Binding-site contacts:
Ligand atom C7 contacts residue ASN283 of chain 1.A at 3.5 Å.
Ligand atom C8 contacts residue MET310 of chain 1.A at 3.6 Å (hydrophobic).
Ligand atom C2 contacts residue ASN283 of chain 1.A at 2.4 Å.
Ligand atom O6 contacts residue GLU639 of chain 1.A at 4.0 Å.
Ligand atom O5 contacts residue ILE281 of chain 1.A at 3.8 Å.
Ligand atom C8 contacts residue SER311 of chain 1.A at 4.0 Å.
Ligand atom C5 contacts residue ILE281 of chain 1.A at 4.0 Å (hydrophobic).
Ligand atom C8 contacts residue ASN283 of chain 1.A at 4.1 Å.
Ligand atom O7 contacts residue SER311 of chain 1.A at 3.1 Å (h-bond).
Ligand atom C1 contacts residue ASN283 of chain 1.A at 1.4 Å.
Ligand atom N2 contacts residue SER311 of chain 1.A at 4.4 Å.
Ligand atom O6 contacts residue ASP640 of chain 1.A at 3.5 Å (salt-bridge).
Ligand atom N2 contacts residue ASN283 of chain 1.A at 2.9 Å (h-bond).
Ligand atom O7 contacts residue ASN283 of chain 1.A at 3.8 Å.
Ligand atom C7 contacts residue SER311 of chain 1.A at 3.6 Å.
Ligand atom C6 contacts residue ARG558 of chain 1.A at 4.0 Å.
Ligand atom O5 contacts residue ASN283 of chain 1.A at 2.3 Å (h-bond).
Ligand atom O6 contacts residue ARG558 of chain 1.A at 3.6 Å (salt-bridge).
Ligand atom C4 contacts residue ASN283 of chain 1.A at 4.3 Å.
Ligand atom C6 contacts residue GLU639 of chain 1.A at 4.3 Å.
Ligand atom C1 contacts residue ILE281 of chain 1.A at 3.8 Å (hydrophobic).
Ligand atom O7 contacts residue THR312 of chain 1.A at 3.8 Å.
Ligand atom C3 contacts residue ASN283 of chain 1.A at 3.8 Å.
Ligand atom C5 contacts residue ASN283 of chain 1.A at 3.6 Å.

The small molecule below binds the protein below.
Small molecule (SMILES): CC(=O)N[C@H]1[C@H](O[C@H]2[C@H](O)[C@@H](NC(C)=O)CO[C@@H]2CO)O[C@H](CO)[C@@H](O)[C@@H]1O

Sequence of chain 1.A:
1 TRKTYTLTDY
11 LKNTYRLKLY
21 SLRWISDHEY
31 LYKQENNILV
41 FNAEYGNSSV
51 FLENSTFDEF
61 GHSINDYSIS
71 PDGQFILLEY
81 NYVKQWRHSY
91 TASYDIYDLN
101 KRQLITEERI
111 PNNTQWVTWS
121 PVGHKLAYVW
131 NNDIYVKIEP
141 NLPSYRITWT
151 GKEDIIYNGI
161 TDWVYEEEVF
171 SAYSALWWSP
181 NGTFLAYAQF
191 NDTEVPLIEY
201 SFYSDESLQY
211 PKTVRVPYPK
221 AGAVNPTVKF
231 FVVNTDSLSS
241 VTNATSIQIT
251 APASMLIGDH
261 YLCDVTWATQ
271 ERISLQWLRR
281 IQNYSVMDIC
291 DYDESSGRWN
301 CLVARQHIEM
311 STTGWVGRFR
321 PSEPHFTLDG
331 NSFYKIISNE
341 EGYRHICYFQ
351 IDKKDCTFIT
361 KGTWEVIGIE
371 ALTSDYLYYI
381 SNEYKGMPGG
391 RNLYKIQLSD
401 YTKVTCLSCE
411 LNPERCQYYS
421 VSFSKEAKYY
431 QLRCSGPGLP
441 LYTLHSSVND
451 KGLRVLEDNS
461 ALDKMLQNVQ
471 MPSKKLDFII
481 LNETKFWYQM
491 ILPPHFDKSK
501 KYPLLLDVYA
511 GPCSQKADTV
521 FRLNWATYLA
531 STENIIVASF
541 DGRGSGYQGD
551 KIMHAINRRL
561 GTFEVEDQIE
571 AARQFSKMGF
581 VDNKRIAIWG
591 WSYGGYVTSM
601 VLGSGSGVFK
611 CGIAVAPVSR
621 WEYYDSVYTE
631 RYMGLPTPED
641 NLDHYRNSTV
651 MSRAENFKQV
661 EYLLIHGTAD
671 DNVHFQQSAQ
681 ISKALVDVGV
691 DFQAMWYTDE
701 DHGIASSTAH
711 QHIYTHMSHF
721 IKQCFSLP